Binding-site contacts:
Ligand atom CG contacts residue ARG108 of chain 1.A at 3.2 Å.
Ligand atom CD2 contacts residue ASN76 of chain 1.A at 3.6 Å.
Ligand atom CZ3 contacts residue GLY105 of chain 1.A at 3.4 Å.
Ligand atom N contacts residue ALA96 of chain 1.A at 2.9 Å (h-bond).
Ligand atom CA contacts residue SER103 of chain 1.A at 3.6 Å.
Ligand atom O contacts residue LYS95 of chain 1.A at 3.1 Å.
Ligand atom CE2 contacts residue ARG108 of chain 1.A at 3.5 Å.
Ligand atom O contacts residue PRO98 of chain 1.A at 3.1 Å.
Ligand atom NE1 contacts residue GLY105 of chain 1.A at 3.0 Å (h-bond).
Ligand atom CZ3 contacts residue ASN76 of chain 1.A at 3.3 Å.
Ligand atom CE3 contacts residue GLY105 of chain 1.A at 3.6 Å.
Ligand atom CD1 contacts residue ARG108 of chain 1.A at 3.4 Å.
Ligand atom OD2 contacts residue GLU43 of chain 1.A at 3.0 Å (salt-bridge).
Ligand atom CZ2 contacts residue HIS74 of chain 1.A at 3.4 Å.
Ligand atom OE1 contacts residue ASN76 of chain 1.A at 3.7 Å.
Ligand atom NE1 contacts residue ARG108 of chain 1.A at 3.6 Å (salt-bridge).
Ligand atom O contacts residue HIS74 of chain 1.A at 3.0 Å (h-bond).
Ligand atom O contacts residue GLY105 of chain 1.A at 2.7 Å (h-bond).
Ligand atom CH2 contacts residue LEU107 of chain 1.A at 3.7 Å (hydrophobic).
Ligand atom CH2 contacts residue ASN76 of chain 1.A at 3.5 Å.
Ligand atom O contacts residue LYS95 of chain 1.A at 3.4 Å (salt-bridge).
Ligand atom CD2 contacts residue HIS74 of chain 1.A at 3.6 Å.
Ligand atom CE3 contacts residue ARG108 of chain 1.A at 3.6 Å.
Ligand atom OD1 contacts residue ARG108 of chain 1.A at 3.5 Å (salt-bridge).
Ligand atom O contacts residue ALA96 of chain 1.A at 3.3 Å (h-bond).
Ligand atom CB contacts residue LEU104 of chain 1.A at 3.5 Å (hydrophobic).
Ligand atom CG contacts residue LEU104 of chain 1.A at 3.5 Å (hydrophobic).
Ligand atom CH2 contacts residue ARG108 of chain 1.A at 3.6 Å.
Ligand atom NE1 contacts residue HIS74 of chain 1.A at 3.5 Å.
Ligand atom CH2 contacts residue HIS74 of chain 1.A at 3.6 Å.
Ligand atom O contacts residue SER103 of chain 1.A at 3.4 Å (h-bond).
Ligand atom C contacts residue HIS74 of chain 1.A at 3.6 Å.
Ligand atom CE3 contacts residue ASN76 of chain 1.A at 3.4 Å.
Ligand atom CZ3 contacts residue ARG108 of chain 1.A at 3.6 Å.
Ligand atom O contacts residue ASN76 of chain 1.A at 2.8 Å (h-bond).
Ligand atom O contacts residue LEU104 of chain 1.A at 3.7 Å.
Ligand atom OE1 contacts residue PRO98 of chain 1.A at 3.6 Å.
Ligand atom CD2 contacts residue ARG108 of chain 1.A at 3.3 Å.
Ligand atom CG contacts residue ASN76 of chain 1.A at 3.6 Å.
Ligand atom CH2 contacts residue LYS72 of chain 1.A at 3.6 Å.

Sequence of chain 1.A:
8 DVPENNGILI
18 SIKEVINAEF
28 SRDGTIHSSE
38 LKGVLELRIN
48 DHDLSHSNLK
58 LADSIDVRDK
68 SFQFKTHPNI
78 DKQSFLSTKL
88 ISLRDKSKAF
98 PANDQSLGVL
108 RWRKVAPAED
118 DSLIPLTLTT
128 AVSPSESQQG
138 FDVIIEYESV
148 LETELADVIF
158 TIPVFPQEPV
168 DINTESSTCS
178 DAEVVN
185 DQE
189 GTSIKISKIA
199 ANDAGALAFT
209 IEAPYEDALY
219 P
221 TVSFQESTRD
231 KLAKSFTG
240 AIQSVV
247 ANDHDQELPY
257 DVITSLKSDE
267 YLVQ

This protein binds this small molecule.
Small molecule (SMILES): C[Se]CC[C@H](NC(=O)[C@H](CCC(=O)O)NC(=O)[C@H](CC1=CN=C2CC=CC=C12)NC(=O)[C@H](CC(N)=O)NC(=O)[C@H](CC1=c2ccccc2=NC1)NC(=O)[C@H](CC(=O)O)NC(=O)[C@@H](N)CC(=O)O)C(=O)N[C@@H](CCC(=O)O)C(=O)N[C@@H](CC(=O)O)C(=O)O